Sequence of chain 1.A:
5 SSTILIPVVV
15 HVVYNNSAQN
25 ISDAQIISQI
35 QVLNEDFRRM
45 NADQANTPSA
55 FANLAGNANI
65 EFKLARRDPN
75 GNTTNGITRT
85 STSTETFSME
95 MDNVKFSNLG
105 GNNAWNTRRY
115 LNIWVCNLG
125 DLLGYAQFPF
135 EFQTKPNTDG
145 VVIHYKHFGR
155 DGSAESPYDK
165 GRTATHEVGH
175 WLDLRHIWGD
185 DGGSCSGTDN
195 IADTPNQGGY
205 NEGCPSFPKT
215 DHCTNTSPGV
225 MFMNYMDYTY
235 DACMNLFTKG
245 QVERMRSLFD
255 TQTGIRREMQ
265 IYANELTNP

Binding-site contacts:
Ligand atom C5 contacts residue TYR232 of chain 1.A at 3.9 Å (hydrophobic).
Ligand atom C1 contacts residue THR233 of chain 1.A at 4.4 Å.
Ligand atom C4 contacts residue GLU171 of chain 1.A at 3.4 Å.
Ligand atom N3 contacts residue LEU127 of chain 1.A at 4.1 Å.
Ligand atom C5 contacts residue ACT1 of chain 1.I at 4.1 Å.
Ligand atom C2 contacts residue LEU127 of chain 1.A at 4.2 Å (hydrophobic).
Ligand atom C1 contacts residue ASP231 of chain 1.A at 3.9 Å.
Ligand atom C2 contacts residue HIS170 of chain 1.A at 3.9 Å.
Ligand atom N1 contacts residue ASP231 of chain 1.A at 3.9 Å.
Ligand atom C3 contacts residue GLU171 of chain 1.A at 4.0 Å.
Ligand atom C5 contacts residue LEU127 of chain 1.A at 3.9 Å (hydrophobic).
Ligand atom C4 contacts residue LEU127 of chain 1.A at 4.1 Å (hydrophobic).
Ligand atom C1 contacts residue HIS170 of chain 1.A at 3.6 Å.
Ligand atom N1 contacts residue TYR232 of chain 1.A at 3.9 Å.
Ligand atom N3 contacts residue THR233 of chain 1.A at 4.2 Å.
Ligand atom N2 contacts residue LEU127 of chain 1.A at 3.9 Å.
Ligand atom C5 contacts residue GLU171 of chain 1.A at 4.4 Å.
Ligand atom C4 contacts residue ACT1 of chain 1.I at 3.7 Å.
Ligand atom C1 contacts residue ARG166 of chain 1.A at 4.4 Å.
Ligand atom C1 contacts residue MET238 of chain 1.A at 3.5 Å (hydrophobic).
Ligand atom C7 contacts residue LEU127 of chain 1.A at 3.7 Å (hydrophobic).
Ligand atom C3 contacts residue HIS170 of chain 1.A at 3.4 Å.
Ligand atom C2 contacts residue TYR232 of chain 1.A at 4.1 Å (hydrophobic).
Ligand atom C7 contacts residue TYR232 of chain 1.A at 3.5 Å (hydrophobic).
Ligand atom C6 contacts residue TYR232 of chain 1.A at 3.5 Å (hydrophobic).
Ligand atom S1 contacts residue TYR232 of chain 1.A at 3.5 Å (h-bond).
Ligand atom C3 contacts residue LEU127 of chain 1.A at 4.5 Å (hydrophobic).
Ligand atom N1 contacts residue MET238 of chain 1.A at 2.9 Å.
Ligand atom N3 contacts residue TYR162 of chain 1.A at 4.4 Å.
Ligand atom N1 contacts residue THR233 of chain 1.A at 2.9 Å (h-bond).
Ligand atom S1 contacts residue LEU127 of chain 1.A at 4.0 Å.
Ligand atom N3 contacts residue ASP231 of chain 1.A at 4.5 Å.
Ligand atom N2 contacts residue TYR232 of chain 1.A at 3.6 Å.
Ligand atom C3 contacts residue THR167 of chain 1.A at 4.2 Å.
Ligand atom N3 contacts residue TYR232 of chain 1.A at 3.3 Å (h-bond).
Ligand atom C4 contacts residue HIS170 of chain 1.A at 3.8 Å.
Ligand atom C4 contacts residue THR167 of chain 1.A at 4.2 Å.
Ligand atom C6 contacts residue LEU127 of chain 1.A at 3.6 Å (hydrophobic).
Ligand atom S1 contacts residue TYR162 of chain 1.A at 4.3 Å.
Ligand atom C4 contacts residue TYR232 of chain 1.A at 4.5 Å (hydrophobic).

This small molecule binds to this protein.
Small molecule (SMILES): NCc1cccc2nsnc12